The small molecule below binds the protein below.
Small molecule (SMILES): CCCCCCCC(=O)O

Sequence of chain 2.B:
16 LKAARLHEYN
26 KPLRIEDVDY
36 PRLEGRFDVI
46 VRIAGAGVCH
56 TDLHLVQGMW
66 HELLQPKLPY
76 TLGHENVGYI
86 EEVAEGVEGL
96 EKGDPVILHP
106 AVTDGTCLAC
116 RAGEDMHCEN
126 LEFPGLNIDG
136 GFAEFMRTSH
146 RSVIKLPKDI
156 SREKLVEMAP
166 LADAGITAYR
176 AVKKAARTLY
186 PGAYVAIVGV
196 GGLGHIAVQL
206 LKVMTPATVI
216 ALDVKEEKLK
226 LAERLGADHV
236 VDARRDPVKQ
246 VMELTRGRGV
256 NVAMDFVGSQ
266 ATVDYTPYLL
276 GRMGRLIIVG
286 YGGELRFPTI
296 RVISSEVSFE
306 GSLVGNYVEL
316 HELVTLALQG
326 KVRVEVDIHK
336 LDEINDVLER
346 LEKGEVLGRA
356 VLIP

Sequence of chain 1.B:
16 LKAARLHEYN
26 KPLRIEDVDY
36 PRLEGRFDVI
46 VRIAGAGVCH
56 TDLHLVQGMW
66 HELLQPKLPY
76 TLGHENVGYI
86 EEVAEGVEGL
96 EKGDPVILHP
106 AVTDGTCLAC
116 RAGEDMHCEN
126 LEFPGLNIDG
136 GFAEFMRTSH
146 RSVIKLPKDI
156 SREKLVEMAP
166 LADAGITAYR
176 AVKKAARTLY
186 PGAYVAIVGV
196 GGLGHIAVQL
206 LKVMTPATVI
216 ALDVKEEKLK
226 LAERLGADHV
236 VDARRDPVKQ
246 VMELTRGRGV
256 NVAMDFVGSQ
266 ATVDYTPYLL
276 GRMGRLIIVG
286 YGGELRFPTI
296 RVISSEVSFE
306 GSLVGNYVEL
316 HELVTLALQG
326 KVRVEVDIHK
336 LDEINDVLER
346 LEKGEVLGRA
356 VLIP

Binding-site contacts:
Ligand atom C5 contacts residue MET121 of chain 1.B at 4.4 Å (hydrophobic).
Ligand atom C3 contacts residue PHE128 of chain 1.B at 4.0 Å (hydrophobic).
Ligand atom C6 contacts residue TRP65 of chain 1.B at 3.9 Å (hydrophobic).
Ligand atom C2 contacts residue THR56 of chain 1.B at 3.7 Å.
Ligand atom C1 contacts residue ZN1 of chain 1.J at 2.9 Å.
Ligand atom C2 contacts residue NAJ1 of chain 1.I at 3.8 Å.
Ligand atom C5 contacts residue LEU308 of chain 1.B at 3.8 Å (hydrophobic).
Ligand atom C1 contacts residue HIS79 of chain 1.B at 3.6 Å.
Ligand atom C1 contacts residue NAJ1 of chain 1.I at 3.3 Å.
Ligand atom O2 contacts residue ASP168 of chain 1.B at 2.6 Å (salt-bridge).
Ligand atom C1 contacts residue THR56 of chain 1.B at 3.6 Å.
Ligand atom C1 contacts residue VAL309 of chain 1.B at 4.5 Å (hydrophobic).
Ligand atom C4 contacts residue TRP65 of chain 1.B at 3.8 Å (hydrophobic).
Ligand atom C2 contacts residue TYR286 of chain 1.B at 4.5 Å (hydrophobic).
Ligand atom C4 contacts residue LEU308 of chain 1.B at 4.1 Å (hydrophobic).
Ligand atom C4 contacts residue ILE298 of chain 2.B at 4.5 Å (hydrophobic).
Ligand atom O1 contacts residue NAJ1 of chain 1.I at 3.0 Å.
Ligand atom C6 contacts residue SER299 of chain 2.B at 4.3 Å.
Ligand atom C5 contacts residue TRP65 of chain 1.B at 4.5 Å (hydrophobic).
Ligand atom O1 contacts residue CYS54 of chain 1.B at 3.5 Å (h-bond).
Ligand atom O2 contacts residue HIS79 of chain 1.B at 3.5 Å.
Ligand atom O1 contacts residue ASP168 of chain 1.B at 3.4 Å (salt-bridge).
Ligand atom O2 contacts residue PHE128 of chain 1.B at 3.6 Å.
Ligand atom C8 contacts residue ARG277 of chain 2.B at 4.2 Å.
Ligand atom O2 contacts residue NAJ1 of chain 1.I at 3.6 Å.
Ligand atom O2 contacts residue ZN1 of chain 1.J at 3.2 Å.
Ligand atom C1 contacts residue ASP168 of chain 1.B at 3.6 Å.
Ligand atom O2 contacts residue VAL309 of chain 1.B at 3.7 Å.
Ligand atom C5 contacts residue PHE128 of chain 1.B at 4.0 Å (hydrophobic).
Ligand atom O1 contacts residue THR56 of chain 1.B at 2.7 Å (h-bond).
Ligand atom C6 contacts residue LEU308 of chain 1.B at 4.1 Å (hydrophobic).
Ligand atom C8 contacts residue SER299 of chain 2.B at 3.8 Å.
Ligand atom C2 contacts residue ZN1 of chain 1.J at 4.3 Å.
Ligand atom O1 contacts residue HIS79 of chain 1.B at 3.1 Å (h-bond).
Ligand atom O1 contacts residue ZN1 of chain 1.J at 1.9 Å.
Ligand atom C3 contacts residue VAL309 of chain 1.B at 3.8 Å (hydrophobic).
Ligand atom C3 contacts residue LEU308 of chain 1.B at 4.4 Å (hydrophobic).